The small molecule below binds the protein below.
Small molecule (SMILES): O=c1[nH]cnc2c(-n3cc(CCN4CCC(c5cccc(Cl)c5)CC4)cn3)nccc12

Sequence of chain 1.D:
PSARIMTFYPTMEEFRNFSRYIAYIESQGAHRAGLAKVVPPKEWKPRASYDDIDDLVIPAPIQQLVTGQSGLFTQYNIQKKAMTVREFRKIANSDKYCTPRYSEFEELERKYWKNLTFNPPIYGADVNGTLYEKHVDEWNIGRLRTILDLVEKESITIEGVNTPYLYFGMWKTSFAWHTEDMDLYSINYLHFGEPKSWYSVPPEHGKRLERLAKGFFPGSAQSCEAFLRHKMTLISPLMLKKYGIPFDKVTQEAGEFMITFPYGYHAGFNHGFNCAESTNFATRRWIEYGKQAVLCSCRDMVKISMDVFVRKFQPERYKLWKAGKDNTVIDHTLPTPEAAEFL

Binding-site contacts:
Ligand atom N2 contacts residue HIS189 of chain 1.D at 2.7 Å (h-bond).
Ligand atom C14 contacts residue HIS189 of chain 1.D at 3.5 Å.
Ligand atom C13 contacts residue HIS189 of chain 1.D at 3.4 Å.
Ligand atom C20 contacts residue PHE186 of chain 1.D at 3.6 Å (hydrophobic).
Ligand atom N4 contacts residue TYR178 of chain 1.D at 3.7 Å.
Ligand atom O contacts residue LYS207 of chain 1.D at 2.8 Å (salt-bridge).
Ligand atom C15 contacts residue HIS277 of chain 1.D at 3.8 Å.
Ligand atom C16 contacts residue TRP209 of chain 1.D at 3.5 Å (hydrophobic).
Ligand atom C19 contacts residue TYR178 of chain 1.D at 3.4 Å (hydrophobic).
Ligand atom C14 contacts residue ZN1 of chain 1.Y at 2.8 Å.
Ligand atom O contacts residue TYR133 of chain 1.D at 3.4 Å (h-bond).
Ligand atom C20 contacts residue TYR133 of chain 1.D at 3.5 Å (hydrophobic).
Ligand atom C9 contacts residue TYR178 of chain 1.D at 3.8 Å (hydrophobic).
Ligand atom C21 contacts residue GLU170 of chain 1.D at 3.4 Å.
Ligand atom C20 contacts residue LYS207 of chain 1.D at 3.9 Å.
Ligand atom C15 contacts residue TRP209 of chain 1.D at 3.4 Å (hydrophobic).
Ligand atom C6 contacts residue GLU170 of chain 1.D at 3.9 Å.
Ligand atom N5 contacts residue TYR133 of chain 1.D at 2.7 Å (h-bond).
Ligand atom N3 contacts residue ZN1 of chain 1.Y at 2.0 Å.
Ligand atom C15 contacts residue ZN1 of chain 1.Y at 3.0 Å.
Ligand atom N1 contacts residue ZN1 of chain 1.Y at 2.8 Å.
Ligand atom N contacts residue TYR176 of chain 1.D at 3.7 Å.
Ligand atom C19 contacts residue TYR133 of chain 1.D at 3.6 Å (hydrophobic).
Ligand atom N5 contacts residue TYR178 of chain 1.D at 3.7 Å.
Ligand atom C10 contacts residue LYS242 of chain 1.D at 3.8 Å.
Ligand atom C22 contacts residue GLU170 of chain 1.D at 3.0 Å.
Ligand atom C17 contacts residue PHE186 of chain 1.D at 3.8 Å (hydrophobic).
Ligand atom C13 contacts residue GLU191 of chain 1.D at 3.5 Å.
Ligand atom C12 contacts residue TYR178 of chain 1.D at 3.9 Å (hydrophobic).
Ligand atom C22 contacts residue TYR176 of chain 1.D at 3.6 Å (hydrophobic).
Ligand atom N3 contacts residue HIS277 of chain 1.D at 3.5 Å (h-bond).
Ligand atom O contacts residue PHE186 of chain 1.D at 3.7 Å.
Ligand atom C13 contacts residue ZN1 of chain 1.Y at 3.4 Å.
Ligand atom C16 contacts residue PHE186 of chain 1.D at 3.8 Å (hydrophobic).
Ligand atom C21 contacts residue TYR176 of chain 1.D at 3.1 Å (hydrophobic).
Ligand atom N2 contacts residue GLU191 of chain 1.D at 3.2 Å (salt-bridge).
Ligand atom N2 contacts residue ZN1 of chain 1.Y at 2.1 Å.
Ligand atom N3 contacts residue HIS189 of chain 1.D at 3.3 Å (h-bond).
Ligand atom C6 contacts residue TYR176 of chain 1.D at 3.0 Å (hydrophobic).
Ligand atom N1 contacts residue HIS189 of chain 1.D at 3.2 Å (h-bond).